This protein binds this small molecule.
Small molecule (SMILES): O=C(CCCNc1ccncc1)N[C@@H](Cc1ccccc1)C(=O)N[C@@H](Cc1ccccc1)C(=O)O

Binding-site contacts:
Ligand atom C34 contacts residue ALA330 of chain 1.A at 3.7 Å (hydrophobic).
Ligand atom CB contacts residue VAL28 of chain 1.A at 3.4 Å (hydrophobic).
Ligand atom CZ contacts residue PRO27 of chain 1.A at 3.5 Å (hydrophobic).
Ligand atom OXT contacts residue ALA76 of chain 1.A at 2.8 Å (h-bond).
Ligand atom CG contacts residue LEU22 of chain 1.A at 3.5 Å (hydrophobic).
Ligand atom CD2 contacts residue ARG49 of chain 1.A at 3.7 Å.
Ligand atom CE1 contacts residue PHE44 of chain 1.A at 3.8 Å (hydrophobic).
Ligand atom O contacts residue TYR53 of chain 1.A at 2.6 Å (h-bond).
Ligand atom O35 contacts residue MET356 of chain 1.A at 3.4 Å.
Ligand atom O contacts residue ARG49 of chain 1.A at 2.9 Å (salt-bridge).
Ligand atom OXT contacts residue GLN75 of chain 1.A at 3.3 Å (h-bond).
Ligand atom CE1 contacts residue PRO27 of chain 1.A at 3.6 Å (hydrophobic).
Ligand atom CZ contacts residue ARG49 of chain 1.A at 3.2 Å.
Ligand atom C27 contacts residue LEU439 of chain 1.A at 3.3 Å (hydrophobic).
Ligand atom C30 contacts residue HEM1 of chain 1.E at 3.6 Å.
Ligand atom OXT contacts residue SER74 of chain 1.A at 3.5 Å.
Ligand atom CE2 contacts residue ARG49 of chain 1.A at 3.4 Å.
Ligand atom O contacts residue MET356 of chain 1.A at 3.6 Å.
Ligand atom CD1 contacts residue ARG49 of chain 1.A at 3.6 Å.
Ligand atom CE2 contacts residue LEU190 of chain 1.A at 3.7 Å (hydrophobic).
Ligand atom C contacts residue TYR53 of chain 1.A at 3.7 Å (hydrophobic).
Ligand atom C31 contacts residue HEM1 of chain 1.E at 3.7 Å.
Ligand atom CE2 contacts residue MET187 of chain 1.A at 3.5 Å (hydrophobic).
Ligand atom CG contacts residue ARG49 of chain 1.A at 3.8 Å.
Ligand atom CE2 contacts residue PRO27 of chain 1.A at 3.5 Å (hydrophobic).
Ligand atom C contacts residue ALA76 of chain 1.A at 3.8 Å (hydrophobic).
Ligand atom N32 contacts residue HEM1 of chain 1.E at 3.8 Å.
Ligand atom CA contacts residue TYR53 of chain 1.A at 3.8 Å (hydrophobic).
Ligand atom CB contacts residue TYR53 of chain 1.A at 3.5 Å (hydrophobic).
Ligand atom O contacts residue SER74 of chain 1.A at 3.5 Å.
Ligand atom O contacts residue GLN75 of chain 1.A at 2.8 Å (h-bond).
Ligand atom C contacts residue SER74 of chain 1.A at 3.6 Å.
Ligand atom CD1 contacts residue TYR53 of chain 1.A at 3.5 Å (hydrophobic).
Ligand atom CE1 contacts residue ARG49 of chain 1.A at 3.4 Å.
Ligand atom C contacts residue GLN75 of chain 1.A at 3.5 Å.
Ligand atom O35 contacts residue ALA332 of chain 1.A at 3.4 Å.
Ligand atom CD2 contacts residue LEU22 of chain 1.A at 3.5 Å (hydrophobic).
Ligand atom CD2 contacts residue MET187 of chain 1.A at 3.8 Å (hydrophobic).
Ligand atom C26 contacts residue ALA332 of chain 1.A at 3.6 Å (hydrophobic).
Ligand atom CZ contacts residue LEU190 of chain 1.A at 3.6 Å (hydrophobic).

Sequence of chain 1.A:
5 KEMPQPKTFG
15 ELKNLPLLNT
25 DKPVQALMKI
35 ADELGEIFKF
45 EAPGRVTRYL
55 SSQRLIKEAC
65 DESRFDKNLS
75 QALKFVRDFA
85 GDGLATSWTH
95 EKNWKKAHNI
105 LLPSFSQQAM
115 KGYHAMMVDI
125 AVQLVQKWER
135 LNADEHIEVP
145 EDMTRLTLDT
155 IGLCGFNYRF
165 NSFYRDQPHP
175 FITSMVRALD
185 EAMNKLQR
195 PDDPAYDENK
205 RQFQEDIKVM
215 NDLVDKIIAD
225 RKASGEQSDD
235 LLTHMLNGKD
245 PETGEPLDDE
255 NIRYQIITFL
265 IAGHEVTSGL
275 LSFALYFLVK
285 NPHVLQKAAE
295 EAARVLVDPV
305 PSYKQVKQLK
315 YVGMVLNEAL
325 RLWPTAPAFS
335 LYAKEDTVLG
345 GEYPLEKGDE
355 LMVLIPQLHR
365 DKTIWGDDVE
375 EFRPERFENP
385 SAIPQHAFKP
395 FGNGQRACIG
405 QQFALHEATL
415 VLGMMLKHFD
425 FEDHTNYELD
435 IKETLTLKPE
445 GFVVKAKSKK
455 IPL